Sequence of chain 1.A:
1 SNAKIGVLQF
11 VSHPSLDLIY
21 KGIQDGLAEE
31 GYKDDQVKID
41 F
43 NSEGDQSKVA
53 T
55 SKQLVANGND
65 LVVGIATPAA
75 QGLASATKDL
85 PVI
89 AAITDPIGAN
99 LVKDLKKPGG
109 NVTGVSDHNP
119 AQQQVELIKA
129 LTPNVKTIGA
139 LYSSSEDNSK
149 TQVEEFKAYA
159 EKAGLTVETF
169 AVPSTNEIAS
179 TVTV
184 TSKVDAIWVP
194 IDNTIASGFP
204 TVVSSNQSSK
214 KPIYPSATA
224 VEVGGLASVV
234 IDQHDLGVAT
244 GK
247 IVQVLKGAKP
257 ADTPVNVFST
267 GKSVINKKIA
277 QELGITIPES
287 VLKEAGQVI

Binding-site contacts:
Ligand atom CB contacts residue ASN196 of chain 1.A at 3.6 Å.
Ligand atom CD2 contacts residue ILE194 of chain 1.A at 3.3 Å (hydrophobic).
Ligand atom OXT contacts residue THR71 of chain 1.A at 2.7 Å (h-bond).
Ligand atom CA contacts residue ALA90 of chain 1.A at 3.3 Å (hydrophobic).
Ligand atom O contacts residue ALA70 of chain 1.A at 3.5 Å.
Ligand atom CD1 contacts residue LEU16 of chain 1.A at 3.7 Å (hydrophobic).
Ligand atom N contacts residue ASP115 of chain 1.A at 2.7 Å (salt-bridge).
Ligand atom OXT contacts residue ALA90 of chain 1.A at 3.4 Å (h-bond).
Ligand atom CE3 contacts residue ASN196 of chain 1.A at 3.4 Å.
Ligand atom O contacts residue ASN146 of chain 1.A at 3.7 Å.
Ligand atom N contacts residue ILE194 of chain 1.A at 3.6 Å.
Ligand atom C contacts residue THR71 of chain 1.A at 3.4 Å.
Ligand atom CE3 contacts residue HIS13 of chain 1.A at 3.5 Å.
Ligand atom CB contacts residue ALA70 of chain 1.A at 3.8 Å (hydrophobic).
Ligand atom CE2 contacts residue ILE194 of chain 1.A at 3.6 Å (hydrophobic).
Ligand atom CD2 contacts residue HIS13 of chain 1.A at 3.7 Å.
Ligand atom OXT contacts residue THR92 of chain 1.A at 3.0 Å (h-bond).
Ligand atom CZ2 contacts residue SER15 of chain 1.A at 3.4 Å.
Ligand atom CG contacts residue ILE194 of chain 1.A at 3.7 Å (hydrophobic).
Ligand atom N contacts residue THR92 of chain 1.A at 2.8 Å (h-bond).
Ligand atom CB contacts residue ALA90 of chain 1.A at 3.4 Å (hydrophobic).
Ligand atom O contacts residue THR71 of chain 1.A at 2.8 Å (h-bond).
Ligand atom CZ3 contacts residue ASP195 of chain 1.A at 3.5 Å.
Ligand atom CZ2 contacts residue HIS13 of chain 1.A at 3.7 Å.
Ligand atom C contacts residue ALA90 of chain 1.A at 3.4 Å (hydrophobic).
Ligand atom CZ3 contacts residue HIS13 of chain 1.A at 3.4 Å.
Ligand atom N contacts residue ALA90 of chain 1.A at 2.8 Å (h-bond).
Ligand atom CE3 contacts residue ILE194 of chain 1.A at 3.4 Å (hydrophobic).
Ligand atom CH2 contacts residue HIS13 of chain 1.A at 3.5 Å.
Ligand atom CD1 contacts residue ASP115 of chain 1.A at 3.4 Å.
Ligand atom CZ3 contacts residue ALA199 of chain 1.A at 3.7 Å (hydrophobic).
Ligand atom CE2 contacts residue GLN236 of chain 1.A at 3.7 Å.
Ligand atom C contacts residue ASN146 of chain 1.A at 3.7 Å.
Ligand atom OXT contacts residue ASN146 of chain 1.A at 3.4 Å.
Ligand atom CD1 contacts residue ILE19 of chain 1.A at 3.6 Å (hydrophobic).
Ligand atom OXT contacts residue ILE91 of chain 1.A at 3.6 Å.
Ligand atom CD1 contacts residue GLN236 of chain 1.A at 3.8 Å.
Ligand atom CG contacts residue LEU16 of chain 1.A at 3.6 Å (hydrophobic).
Ligand atom O contacts residue ASN196 of chain 1.A at 2.9 Å (h-bond).
Ligand atom NE1 contacts residue GLN236 of chain 1.A at 2.8 Å (h-bond).

A protein and the small-molecule ligand that binds it are described below.
Small molecule (SMILES): N[C@@H](Cc1c[nH]c2ccccc12)C(=O)O